Binding-site contacts:
Ligand atom C13 contacts residue TYR334 of chain 1.B at 3.5 Å (hydrophobic).
Ligand atom C6 contacts residue ALA513 of chain 1.B at 3.8 Å (hydrophobic).
Ligand atom C7 contacts residue TYR371 of chain 1.B at 3.7 Å (hydrophobic).
Ligand atom C14 contacts residue SER516 of chain 1.B at 3.0 Å.
Ligand atom CL4 contacts residue SER516 of chain 1.B at 3.2 Å.
Ligand atom CL2 contacts residue VAL509 of chain 1.B at 3.9 Å.
Ligand atom C13 contacts residue TYR371 of chain 1.B at 2.7 Å (hydrophobic).
Ligand atom O1 contacts residue SER516 of chain 1.B at 2.9 Å (h-bond).
Ligand atom O2 contacts residue SER516 of chain 1.B at 2.6 Å (h-bond).
Ligand atom C5 contacts residue ALA513 of chain 1.B at 3.6 Å (hydrophobic).
Ligand atom C6 contacts residue VAL335 of chain 1.B at 4.1 Å (hydrophobic).
Ligand atom C2 contacts residue VAL335 of chain 1.B at 4.0 Å (hydrophobic).
Ligand atom C12 contacts residue TYR371 of chain 1.B at 3.4 Å (hydrophobic).
Ligand atom C11 contacts residue MET508 of chain 1.B at 4.0 Å (hydrophobic).
Ligand atom C7 contacts residue LEU338 of chain 1.B at 3.8 Å (hydrophobic).
Ligand atom C9 contacts residue GLY512 of chain 1.B at 3.7 Å.
Ligand atom C14 contacts residue TYR371 of chain 1.B at 3.0 Å (hydrophobic).
Ligand atom CL4 contacts residue VAL335 of chain 1.B at 3.8 Å.
Ligand atom C10 contacts residue MET508 of chain 1.B at 3.4 Å (hydrophobic).
Ligand atom N1 contacts residue VAL335 of chain 1.B at 4.0 Å.
Ligand atom C5 contacts residue VAL335 of chain 1.B at 3.7 Å (hydrophobic).
Ligand atom C11 contacts residue TRP373 of chain 1.B at 3.7 Å (hydrophobic).
Ligand atom C7 contacts residue TRP373 of chain 1.B at 3.9 Å (hydrophobic).
Ligand atom C1 contacts residue VAL509 of chain 1.B at 4.0 Å (hydrophobic).
Ligand atom C3 contacts residue VAL335 of chain 1.B at 3.5 Å (hydrophobic).
Ligand atom C4 contacts residue VAL335 of chain 1.B at 3.4 Å (hydrophobic).
Ligand atom C10 contacts residue ALA513 of chain 1.B at 3.7 Å (hydrophobic).
Ligand atom C4 contacts residue ALA513 of chain 1.B at 3.9 Å (hydrophobic).
Ligand atom C11 contacts residue LEU370 of chain 1.B at 3.8 Å (hydrophobic).
Ligand atom C8 contacts residue LEU338 of chain 1.B at 4.1 Å (hydrophobic).
Ligand atom C13 contacts residue LEU338 of chain 1.B at 3.6 Å (hydrophobic).
Ligand atom O2 contacts residue VAL335 of chain 1.B at 3.3 Å.
Ligand atom O1 contacts residue TYR371 of chain 1.B at 2.8 Å (h-bond).
Ligand atom N1 contacts residue LEU338 of chain 1.B at 4.1 Å.
Ligand atom C10 contacts residue GLY512 of chain 1.B at 3.2 Å.
Ligand atom C9 contacts residue ALA513 of chain 1.B at 3.6 Å (hydrophobic).
Ligand atom C12 contacts residue TRP373 of chain 1.B at 3.3 Å (hydrophobic).
Ligand atom C14 contacts residue TYR334 of chain 1.B at 3.8 Å (hydrophobic).
Ligand atom C13 contacts residue TRP373 of chain 1.B at 4.0 Å (hydrophobic).
Ligand atom C11 contacts residue GLY512 of chain 1.B at 3.7 Å.

The small molecule below binds the protein below.
Small molecule (SMILES): O=C(O)Cc1ccccc1Nc1c(Cl)cccc1Cl

Sequence of chain 1.B:
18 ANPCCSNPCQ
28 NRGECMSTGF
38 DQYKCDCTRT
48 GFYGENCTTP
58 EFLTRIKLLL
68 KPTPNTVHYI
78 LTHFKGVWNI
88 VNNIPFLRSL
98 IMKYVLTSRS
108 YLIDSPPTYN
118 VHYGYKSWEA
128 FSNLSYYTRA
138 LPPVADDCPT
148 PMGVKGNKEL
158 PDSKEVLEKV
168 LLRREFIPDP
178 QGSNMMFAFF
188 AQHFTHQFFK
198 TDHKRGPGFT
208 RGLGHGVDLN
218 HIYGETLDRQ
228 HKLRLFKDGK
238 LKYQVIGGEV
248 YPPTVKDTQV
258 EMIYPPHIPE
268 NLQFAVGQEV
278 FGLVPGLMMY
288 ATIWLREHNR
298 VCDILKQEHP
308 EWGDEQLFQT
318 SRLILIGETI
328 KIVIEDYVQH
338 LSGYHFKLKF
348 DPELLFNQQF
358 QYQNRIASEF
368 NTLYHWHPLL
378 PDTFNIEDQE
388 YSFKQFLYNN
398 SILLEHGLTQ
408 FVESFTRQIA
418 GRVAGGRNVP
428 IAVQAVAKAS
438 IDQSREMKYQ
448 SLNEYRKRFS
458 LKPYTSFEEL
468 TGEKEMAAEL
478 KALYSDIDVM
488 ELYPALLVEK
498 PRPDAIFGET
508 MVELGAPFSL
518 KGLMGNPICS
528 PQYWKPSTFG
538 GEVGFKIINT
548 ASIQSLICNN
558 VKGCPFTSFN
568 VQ